Binding-site contacts:
Ligand atom CAT contacts residue SER82 of chain 1.C at 2.9 Å.
Ligand atom CAO contacts residue THR85 of chain 1.C at 3.5 Å.
Ligand atom CAS contacts residue PLP1 of chain 1.I at 3.7 Å.
Ligand atom CAK contacts residue PLP1 of chain 1.I at 3.5 Å.
Ligand atom CAL contacts residue PLP1 of chain 1.I at 3.7 Å.
Ligand atom CL contacts residue ALA271 of chain 1.C at 3.3 Å.
Ligand atom CAL contacts residue SER82 of chain 1.C at 2.7 Å.
Ligand atom NAM contacts residue PLP1 of chain 1.I at 3.4 Å.
Ligand atom CAS contacts residue SER82 of chain 1.C at 3.5 Å.
Ligand atom OAB contacts residue GLY187 of chain 1.C at 3.4 Å.
Ligand atom CAO contacts residue SER82 of chain 1.C at 3.1 Å.
Ligand atom CAG contacts residue TYR155 of chain 1.C at 3.6 Å (hydrophobic).
Ligand atom OAA contacts residue THR85 of chain 1.C at 3.5 Å (h-bond).
Ligand atom CAE contacts residue TYR155 of chain 1.C at 3.3 Å (hydrophobic).
Ligand atom CAR contacts residue PLP1 of chain 1.I at 3.8 Å.
Ligand atom OAC contacts residue SER82 of chain 1.C at 3.6 Å.
Ligand atom CL contacts residue PRO213 of chain 1.C at 3.4 Å.
Ligand atom CAI contacts residue GLY185 of chain 1.C at 3.7 Å.
Ligand atom CAO contacts residue THR81 of chain 1.C at 3.3 Å.
Ligand atom CAG contacts residue SER82 of chain 1.C at 3.8 Å.
Ligand atom OAC contacts residue THR81 of chain 1.C at 3.3 Å (h-bond).
Ligand atom CAI contacts residue ALA211 of chain 1.C at 3.5 Å (hydrophobic).
Ligand atom OAC contacts residue THR85 of chain 1.C at 3.0 Å (h-bond).
Ligand atom CAT contacts residue LYS54 of chain 1.C at 3.7 Å.
Ligand atom CAP contacts residue PLP1 of chain 1.I at 3.6 Å.
Ligand atom CAR contacts residue SER268 of chain 1.C at 3.8 Å.
Ligand atom CAJ contacts residue SER268 of chain 1.C at 3.8 Å.
Ligand atom OAC contacts residue ASN84 of chain 1.C at 3.2 Å (h-bond).
Ligand atom CAG contacts residue GLN154 of chain 1.C at 3.6 Å.
Ligand atom CAO contacts residue LYS54 of chain 1.C at 3.9 Å.
Ligand atom OAA contacts residue GLN154 of chain 1.C at 3.2 Å (h-bond).
Ligand atom NAN contacts residue PLP1 of chain 1.I at 3.5 Å.
Ligand atom OAC contacts residue LYS54 of chain 1.C at 3.6 Å.
Ligand atom CAQ contacts residue PRO213 of chain 1.C at 3.9 Å (hydrophobic).
Ligand atom OAA contacts residue THR81 of chain 1.C at 2.4 Å (h-bond).
Ligand atom CAF contacts residue GLY187 of chain 1.C at 3.8 Å.
Ligand atom CAL contacts residue LYS54 of chain 1.C at 3.4 Å.
Ligand atom OAA contacts residue SER82 of chain 1.C at 2.9 Å (h-bond).
Ligand atom OAA contacts residue GLY83 of chain 1.C at 3.9 Å.
Ligand atom CL contacts residue GLU212 of chain 1.C at 3.3 Å.

This small molecule binds to this protein.
Small molecule (SMILES): O=C(Nc1ccc(Cl)cc1)Nc1cccc(C(=O)O)c1

Sequence of chain 1.C:
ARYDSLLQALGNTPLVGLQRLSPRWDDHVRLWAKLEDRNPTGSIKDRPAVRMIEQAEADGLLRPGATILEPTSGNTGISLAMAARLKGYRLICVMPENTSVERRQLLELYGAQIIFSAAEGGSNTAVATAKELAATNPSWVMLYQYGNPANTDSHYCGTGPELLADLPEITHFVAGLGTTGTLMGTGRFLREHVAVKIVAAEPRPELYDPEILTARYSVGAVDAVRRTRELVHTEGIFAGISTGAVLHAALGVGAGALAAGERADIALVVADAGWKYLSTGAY